A protein and the small-molecule ligand that binds it are described below.
Small molecule (SMILES): C=CC1=C(C)C2=N3->[Ni]45<-N6=C(C=c7c(C)c(C=C)c(n74)=C2)C(C)=C(CCC(=O)O)C6=Cc2c(CCC(=O)O)c(C)c(n25)C=C13

Sequence of chain 1.A:
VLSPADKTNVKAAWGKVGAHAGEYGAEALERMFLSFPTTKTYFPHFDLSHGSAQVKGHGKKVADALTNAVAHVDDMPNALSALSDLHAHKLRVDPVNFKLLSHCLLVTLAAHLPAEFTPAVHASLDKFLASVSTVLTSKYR

Binding-site contacts:
Ligand atom O1D contacts residue PHE46 of chain 1.A at 3.6 Å.
Ligand atom CGD contacts residue HIS45 of chain 1.A at 3.6 Å.
Ligand atom CHB contacts residue HIS87 of chain 1.A at 3.7 Å.
Ligand atom CBA contacts residue LEU83 of chain 1.A at 3.8 Å (hydrophobic).
Ligand atom C1D contacts residue PHE43 of chain 1.A at 3.6 Å (hydrophobic).
Ligand atom O2D contacts residue PHE46 of chain 1.A at 3.5 Å.
Ligand atom CHA contacts residue HIS58 of chain 1.A at 3.3 Å.
Ligand atom CMA contacts residue LYS61 of chain 1.A at 3.2 Å.
Ligand atom C1D contacts residue LEU91 of chain 1.A at 3.6 Å (hydrophobic).
Ligand atom C4D contacts residue HIS58 of chain 1.A at 3.5 Å.
Ligand atom C3B contacts residue LEU136 of chain 1.A at 3.7 Å (hydrophobic).
Ligand atom CAC contacts residue VAL93 of chain 1.A at 3.5 Å (hydrophobic).
Ligand atom CMA contacts residue ALA65 of chain 1.A at 3.6 Å (hydrophobic).
Ligand atom ND contacts residue HIS87 of chain 1.A at 2.9 Å (h-bond).
Ligand atom C4B contacts residue PHE98 of chain 1.A at 3.8 Å (hydrophobic).
Ligand atom CMB contacts residue LEU136 of chain 1.A at 3.7 Å (hydrophobic).
Ligand atom C1B contacts residue HIS87 of chain 1.A at 3.5 Å.
Ligand atom C4A contacts residue HIS87 of chain 1.A at 3.6 Å.
Ligand atom CMC contacts residue ASN97 of chain 1.A at 3.3 Å.
Ligand atom NC contacts residue HIS87 of chain 1.A at 3.1 Å (h-bond).
Ligand atom CHC contacts residue PHE98 of chain 1.A at 3.2 Å (hydrophobic).
Ligand atom C1D contacts residue HIS87 of chain 1.A at 3.6 Å.
Ligand atom CHD contacts residue PHE43 of chain 1.A at 3.5 Å (hydrophobic).
Ligand atom C2D contacts residue PHE43 of chain 1.A at 3.7 Å (hydrophobic).
Ligand atom C4D contacts residue HIS87 of chain 1.A at 3.6 Å.
Ligand atom NA contacts residue HIS87 of chain 1.A at 3.0 Å (h-bond).
Ligand atom CMD contacts residue TYR42 of chain 1.A at 3.0 Å (hydrophobic).
Ligand atom CAA contacts residue LYS61 of chain 1.A at 3.7 Å.
Ligand atom CGD contacts residue PHE46 of chain 1.A at 3.6 Å (hydrophobic).
Ligand atom C2B contacts residue LEU136 of chain 1.A at 3.6 Å (hydrophobic).
Ligand atom C2D contacts residue LEU91 of chain 1.A at 3.3 Å (hydrophobic).
Ligand atom NB contacts residue HIS87 of chain 1.A at 3.2 Å.
Ligand atom C1A contacts residue HIS58 of chain 1.A at 3.7 Å.
Ligand atom NI contacts residue HIS87 of chain 1.A at 2.3 Å.
Ligand atom CMD contacts residue LEU91 of chain 1.A at 3.6 Å (hydrophobic).
Ligand atom C3A contacts residue LEU83 of chain 1.A at 3.5 Å (hydrophobic).
Ligand atom C1A contacts residue HIS87 of chain 1.A at 3.7 Å.
Ligand atom O2D contacts residue HIS45 of chain 1.A at 2.5 Å (h-bond).
Ligand atom C3D contacts residue LEU91 of chain 1.A at 3.7 Å (hydrophobic).
Ligand atom CMA contacts residue LEU83 of chain 1.A at 3.6 Å (hydrophobic).